The protein below binds the small molecule below.
Small molecule (SMILES): O=c1[nH]cnc2c1ncn2[C@@H]1O[C@H](COP(=O)(O)O)[C@@H](O)[C@H]1O

Binding-site contacts:
Ligand atom C5 contacts residue PHE160 of chain 1.A at 3.5 Å (hydrophobic).
Ligand atom C6 contacts residue PHE160 of chain 1.A at 3.6 Å (hydrophobic).
Ligand atom O4' contacts residue GLY82 of chain 1.A at 3.6 Å.
Ligand atom O2P contacts residue SO41 of chain 1.F at 2.7 Å (h-bond).
Ligand atom O2P contacts residue LYS27 of chain 1.A at 3.2 Å (salt-bridge).
Ligand atom C2 contacts residue ASP163 of chain 1.A at 3.4 Å.
Ligand atom C8 contacts residue ARG188 of chain 1.A at 3.6 Å.
Ligand atom N3 contacts residue PHE125 of chain 1.A at 3.5 Å.
Ligand atom O3' contacts residue TYR162 of chain 1.A at 3.6 Å.
Ligand atom N7 contacts residue HIS187 of chain 1.A at 3.3 Å (h-bond).
Ligand atom O3' contacts residue TYR105 of chain 1.A at 2.6 Å (h-bond).
Ligand atom C2 contacts residue PHE125 of chain 1.A at 3.4 Å (hydrophobic).
Ligand atom O1P contacts residue ASP80 of chain 1.A at 3.0 Å (salt-bridge).
Ligand atom O4' contacts residue SER81 of chain 1.A at 3.2 Å (h-bond).
Ligand atom O3' contacts residue ALA97 of chain 1.A at 3.0 Å (h-bond).
Ligand atom C8 contacts residue SER81 of chain 1.A at 3.4 Å.
Ligand atom N1 contacts residue ASP163 of chain 1.A at 2.7 Å (salt-bridge).
Ligand atom O1P contacts residue LYS27 of chain 1.A at 2.7 Å (salt-bridge).
Ligand atom O5' contacts residue SER81 of chain 1.A at 2.9 Å (h-bond).
Ligand atom O6 contacts residue HIS187 of chain 1.A at 3.2 Å.
Ligand atom C6 contacts residue LYS182 of chain 1.A at 3.5 Å.
Ligand atom N1 contacts residue LYS182 of chain 1.A at 3.6 Å (salt-bridge).
Ligand atom C3' contacts residue TYR105 of chain 1.A at 2.9 Å (hydrophobic).
Ligand atom N3 contacts residue TYR162 of chain 1.A at 3.3 Å (h-bond).
Ligand atom O6 contacts residue ARG188 of chain 1.A at 3.1 Å (salt-bridge).
Ligand atom O3' contacts residue SER96 of chain 1.A at 2.9 Å (h-bond).
Ligand atom P contacts residue LYS27 of chain 1.A at 3.4 Å.
Ligand atom N1 contacts residue PHE125 of chain 1.A at 3.6 Å.
Ligand atom N1 contacts residue PHE160 of chain 1.A at 3.5 Å (h-bond).
Ligand atom O6 contacts residue LYS182 of chain 1.A at 2.8 Å (salt-bridge).
Ligand atom O1P contacts residue LYS64 of chain 1.A at 3.5 Å (salt-bridge).
Ligand atom C2 contacts residue TYR162 of chain 1.A at 3.1 Å (hydrophobic).
Ligand atom N7 contacts residue ARG188 of chain 1.A at 3.0 Å (salt-bridge).
Ligand atom O4' contacts residue SER96 of chain 1.A at 3.4 Å.
Ligand atom O2' contacts residue GLY161 of chain 1.A at 3.4 Å.
Ligand atom C2' contacts residue TYR105 of chain 1.A at 3.6 Å (hydrophobic).
Ligand atom O1P contacts residue SER81 of chain 1.A at 3.0 Å (h-bond).
Ligand atom C2 contacts residue PHE160 of chain 1.A at 3.0 Å (hydrophobic).
Ligand atom O3P contacts residue ASP80 of chain 1.A at 3.2 Å (salt-bridge).
Ligand atom O2' contacts residue TYR105 of chain 1.A at 3.0 Å (h-bond).

Sequence of chain 1.A:
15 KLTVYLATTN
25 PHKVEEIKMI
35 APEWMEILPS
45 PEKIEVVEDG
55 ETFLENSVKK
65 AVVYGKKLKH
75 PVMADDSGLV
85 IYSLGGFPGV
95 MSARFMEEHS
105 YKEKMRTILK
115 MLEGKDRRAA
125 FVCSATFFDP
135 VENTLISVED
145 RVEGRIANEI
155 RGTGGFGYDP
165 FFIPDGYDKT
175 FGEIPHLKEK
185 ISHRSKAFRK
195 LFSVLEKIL